The small molecule below binds the protein below.
Small molecule (SMILES): O=C(O)CCc1ccc2c(c1)O[Cr+]1<-N2=Cc2ccccc2O1

Binding-site contacts:
Ligand atom CBA contacts residue TYR130 of chain 1.B at 3.3 Å (hydrophobic).
Ligand atom CB4 contacts residue ASN204 of chain 1.B at 3.7 Å.
Ligand atom NB contacts residue GLY135 of chain 1.B at 3.9 Å.
Ligand atom O1A contacts residue ARG177 of chain 1.B at 3.4 Å.
Ligand atom O2A contacts residue ARG177 of chain 1.B at 2.9 Å (salt-bridge).
Ligand atom CAA contacts residue SER138 of chain 1.B at 3.9 Å.
Ligand atom CB5 contacts residue ASN204 of chain 1.B at 3.5 Å.
Ligand atom CR contacts residue GLU24 of chain 1.B at 2.1 Å.
Ligand atom CB contacts residue VAL131 of chain 1.B at 3.5 Å (hydrophobic).
Ligand atom CC3 contacts residue VAL131 of chain 1.B at 3.7 Å (hydrophobic).
Ligand atom NB contacts residue GLU24 of chain 1.B at 3.9 Å.
Ligand atom NB contacts residue HIS20 of chain 1.B at 2.9 Å (h-bond).
Ligand atom NB contacts residue PHE201 of chain 1.B at 3.8 Å.
Ligand atom CB contacts residue HIS20 of chain 1.B at 3.8 Å.
Ligand atom CC2 contacts residue GLY135 of chain 1.B at 3.6 Å.
Ligand atom CC4 contacts residue LEU134 of chain 1.B at 3.8 Å (hydrophobic).
Ligand atom CB3 contacts residue ALA23 of chain 1.B at 3.9 Å (hydrophobic).
Ligand atom OB contacts residue HIS20 of chain 1.B at 2.9 Å (h-bond).
Ligand atom CB1 contacts residue PHE201 of chain 1.B at 3.7 Å (hydrophobic).
Ligand atom CC6 contacts residue HIS20 of chain 1.B at 3.8 Å.
Ligand atom CC2 contacts residue HIS20 of chain 1.B at 3.3 Å.
Ligand atom CB2 contacts residue HIS20 of chain 1.B at 3.9 Å.
Ligand atom CC3 contacts residue GLY135 of chain 1.B at 3.5 Å.
Ligand atom CB contacts residue PHE201 of chain 1.B at 3.6 Å (hydrophobic).
Ligand atom CC1 contacts residue HIS20 of chain 1.B at 3.2 Å.
Ligand atom CB5 contacts residue ARG132 of chain 1.B at 3.9 Å.
Ligand atom O2A contacts residue LYS13 of chain 1.B at 3.9 Å.
Ligand atom CGA contacts residue TYR130 of chain 1.B at 3.9 Å (hydrophobic).
Ligand atom OB contacts residue GLU24 of chain 1.B at 3.0 Å (salt-bridge).
Ligand atom CB contacts residue GLY135 of chain 1.B at 3.7 Å.
Ligand atom CAA contacts residue LEU134 of chain 1.B at 3.6 Å (hydrophobic).
Ligand atom OA contacts residue GLU24 of chain 1.B at 2.8 Å (salt-bridge).
Ligand atom CR contacts residue HIS20 of chain 1.B at 2.1 Å.
Ligand atom CC4 contacts residue GLY135 of chain 1.B at 3.6 Å.
Ligand atom O1A contacts residue TYR130 of chain 1.B at 3.5 Å (h-bond).
Ligand atom CB2 contacts residue PHE201 of chain 1.B at 4.0 Å (hydrophobic).
Ligand atom CB4 contacts residue PHE208 of chain 1.B at 3.7 Å (hydrophobic).
Ligand atom OA contacts residue HIS20 of chain 1.B at 2.9 Å (h-bond).
Ligand atom CGA contacts residue ARG177 of chain 1.B at 3.4 Å.
Ligand atom CB6 contacts residue VAL131 of chain 1.B at 3.5 Å (hydrophobic).

Sequence of chain 1.B:
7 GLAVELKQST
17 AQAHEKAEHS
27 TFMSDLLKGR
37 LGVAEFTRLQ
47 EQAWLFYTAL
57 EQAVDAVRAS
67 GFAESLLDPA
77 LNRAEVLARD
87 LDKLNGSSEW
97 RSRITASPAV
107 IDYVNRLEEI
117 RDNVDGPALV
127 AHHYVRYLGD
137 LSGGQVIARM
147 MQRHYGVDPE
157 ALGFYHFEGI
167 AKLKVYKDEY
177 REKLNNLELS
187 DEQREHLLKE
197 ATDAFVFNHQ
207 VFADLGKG